Binding-site contacts:
Ligand atom O5 contacts residue THR315 of chain 1.C at 4.3 Å.
Ligand atom O6 contacts residue ASN32 of chain 1.C at 4.4 Å.
Ligand atom C1 contacts residue ASN32 of chain 1.C at 1.4 Å.
Ligand atom C2 contacts residue ASN32 of chain 1.C at 2.4 Å.
Ligand atom N2 contacts residue ASN32 of chain 1.C at 2.9 Å (h-bond).
Ligand atom C7 contacts residue ASN32 of chain 1.C at 3.6 Å.
Ligand atom C3 contacts residue ASN32 of chain 1.C at 3.7 Å.
Ligand atom O7 contacts residue ASN32 of chain 1.C at 4.2 Å.
Ligand atom C5 contacts residue ASN32 of chain 1.C at 3.6 Å.
Ligand atom O5 contacts residue ASN32 of chain 1.C at 2.3 Å (h-bond).
Ligand atom C8 contacts residue ASN32 of chain 1.C at 4.5 Å.
Ligand atom C4 contacts residue ASN32 of chain 1.C at 4.2 Å.

The protein below binds the small molecule below.
Small molecule (SMILES): CC(=O)N[C@@H]1[C@@H](O)[C@H](O)[C@@H](CO)O[C@H]1O

Sequence of chain 1.C:
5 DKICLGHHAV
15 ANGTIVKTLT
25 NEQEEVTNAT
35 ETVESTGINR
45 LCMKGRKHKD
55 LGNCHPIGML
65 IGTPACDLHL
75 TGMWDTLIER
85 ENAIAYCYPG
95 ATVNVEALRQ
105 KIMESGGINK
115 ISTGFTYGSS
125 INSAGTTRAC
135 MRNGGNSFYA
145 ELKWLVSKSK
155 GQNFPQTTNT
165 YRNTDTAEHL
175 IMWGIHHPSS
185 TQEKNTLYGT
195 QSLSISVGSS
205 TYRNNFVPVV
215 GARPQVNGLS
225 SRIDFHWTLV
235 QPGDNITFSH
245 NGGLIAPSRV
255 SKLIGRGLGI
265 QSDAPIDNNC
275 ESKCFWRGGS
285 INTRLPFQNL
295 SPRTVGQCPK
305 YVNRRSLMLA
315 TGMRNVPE